The protein below binds the small molecule below.
Small molecule (SMILES): OC[C@H]1O[C@H](O)[C@H](O)[C@@H](O)[C@@H]1O

Sequence of chain 1.A:
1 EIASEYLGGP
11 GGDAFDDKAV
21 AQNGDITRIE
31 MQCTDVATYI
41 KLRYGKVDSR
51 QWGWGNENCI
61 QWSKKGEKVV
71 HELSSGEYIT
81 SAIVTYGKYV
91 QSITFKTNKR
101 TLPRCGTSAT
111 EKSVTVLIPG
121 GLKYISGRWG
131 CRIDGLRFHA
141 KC

Binding-site contacts:
Ligand atom C4 contacts residue GLY12 of chain 1.A at 3.5 Å.
Ligand atom C6 contacts residue ARG132 of chain 1.A at 3.3 Å.
Ligand atom C6 contacts residue GLC1 of chain 1.E at 4.2 Å.
Ligand atom C4 contacts residue GLC1 of chain 1.E at 3.5 Å.
Ligand atom C5 contacts residue ARG132 of chain 1.A at 4.4 Å.
Ligand atom O5 contacts residue GLC1 of chain 1.E at 2.3 Å (h-bond).
Ligand atom O4 contacts residue GLC1 of chain 1.E at 4.2 Å.
Ligand atom O3 contacts residue GLY11 of chain 1.A at 3.5 Å.
Ligand atom O6 contacts residue TRP129 of chain 1.A at 3.6 Å.
Ligand atom C6 contacts residue GLY130 of chain 1.A at 4.0 Å.
Ligand atom C5 contacts residue CYS131 of chain 1.A at 3.7 Å (hydrophobic).
Ligand atom O6 contacts residue ASP134 of chain 1.A at 2.5 Å (salt-bridge).
Ligand atom O5 contacts residue CYS131 of chain 1.A at 2.8 Å (h-bond).
Ligand atom C3 contacts residue GLC1 of chain 1.E at 3.1 Å.
Ligand atom O2 contacts residue GLC1 of chain 1.E at 2.8 Å (h-bond).
Ligand atom O4 contacts residue TYR89 of chain 1.A at 3.3 Å.
Ligand atom C6 contacts residue ASP134 of chain 1.A at 3.1 Å.
Ligand atom C3 contacts residue GLY12 of chain 1.A at 3.6 Å.
Ligand atom C5 contacts residue GLC1 of chain 1.E at 2.8 Å.
Ligand atom C1 contacts residue CYS131 of chain 1.A at 3.8 Å (hydrophobic).
Ligand atom O6 contacts residue ARG132 of chain 1.A at 2.9 Å (salt-bridge).
Ligand atom O6 contacts residue GLY130 of chain 1.A at 2.8 Å.
Ligand atom O5 contacts residue ARG132 of chain 1.A at 4.3 Å.
Ligand atom C6 contacts residue CYS131 of chain 1.A at 3.5 Å (hydrophobic).
Ligand atom C2 contacts residue GLC1 of chain 1.E at 2.5 Å.
Ligand atom O3 contacts residue GLC1 of chain 1.E at 4.4 Å.
Ligand atom C1 contacts residue GLC1 of chain 1.E at 1.4 Å.
Ligand atom C6 contacts residue TYR89 of chain 1.A at 3.7 Å (hydrophobic).
Ligand atom C5 contacts residue ASP134 of chain 1.A at 4.0 Å.
Ligand atom O4 contacts residue ASP134 of chain 1.A at 2.8 Å (salt-bridge).
Ligand atom O5 contacts residue GLY130 of chain 1.A at 3.6 Å.
Ligand atom C4 contacts residue GLY11 of chain 1.A at 4.2 Å.
Ligand atom O4 contacts residue GLY12 of chain 1.A at 3.8 Å.
Ligand atom O4 contacts residue GLY11 of chain 1.A at 3.8 Å.
Ligand atom C4 contacts residue TYR89 of chain 1.A at 4.3 Å (hydrophobic).
Ligand atom C5 contacts residue TYR89 of chain 1.A at 4.2 Å (hydrophobic).
Ligand atom O6 contacts residue CYS131 of chain 1.A at 2.9 Å (h-bond).
Ligand atom O3 contacts residue GLY12 of chain 1.A at 2.5 Å (h-bond).
Ligand atom C5 contacts residue GLY130 of chain 1.A at 4.3 Å.
Ligand atom C4 contacts residue ASP134 of chain 1.A at 3.3 Å.